Sequence of chain 1.D:
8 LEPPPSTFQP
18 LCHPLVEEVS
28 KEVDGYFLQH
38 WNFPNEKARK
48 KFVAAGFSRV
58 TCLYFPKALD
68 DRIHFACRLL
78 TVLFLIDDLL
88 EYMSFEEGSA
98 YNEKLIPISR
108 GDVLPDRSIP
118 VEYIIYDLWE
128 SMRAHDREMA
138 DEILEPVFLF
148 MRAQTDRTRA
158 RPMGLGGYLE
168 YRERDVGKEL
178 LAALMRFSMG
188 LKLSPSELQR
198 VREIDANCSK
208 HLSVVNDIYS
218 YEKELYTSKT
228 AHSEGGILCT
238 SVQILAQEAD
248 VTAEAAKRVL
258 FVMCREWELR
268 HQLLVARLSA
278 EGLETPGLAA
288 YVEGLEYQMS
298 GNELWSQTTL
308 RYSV

Binding-site contacts:
Ligand atom CAC contacts residue GLY174 of chain 1.D at 3.7 Å.
Ligand atom CAI contacts residue PHE81 of chain 1.D at 3.6 Å (hydrophobic).
Ligand atom CAF contacts residue LEU80 of chain 1.D at 4.2 Å (hydrophobic).
Ligand atom CAH contacts residue LEU77 of chain 1.D at 4.3 Å (hydrophobic).
Ligand atom CAL contacts residue POP1 of chain 1.V at 3.9 Å.
Ligand atom CAA contacts residue ASN213 of chain 1.D at 3.8 Å.
Ligand atom CAA contacts residue TYR61 of chain 1.D at 3.7 Å (hydrophobic).
Ligand atom CAA contacts residue ASN299 of chain 1.D at 3.9 Å.
Ligand atom CAG contacts residue POP1 of chain 1.V at 3.5 Å.
Ligand atom CAE contacts residue LEU77 of chain 1.D at 3.6 Å (hydrophobic).
Ligand atom CAC contacts residue VAL173 of chain 1.D at 3.2 Å (hydrophobic).
Ligand atom CAB contacts residue TYR61 of chain 1.D at 3.1 Å (hydrophobic).
Ligand atom CAC contacts residue PHE147 of chain 1.D at 3.6 Å (hydrophobic).
Ligand atom CAF contacts residue LEU77 of chain 1.D at 3.8 Å (hydrophobic).
Ligand atom CAM contacts residue VAL173 of chain 1.D at 4.3 Å (hydrophobic).
Ligand atom CAJ contacts residue VAL173 of chain 1.D at 3.6 Å (hydrophobic).
Ligand atom CAD contacts residue ASP84 of chain 1.D at 3.7 Å.
Ligand atom CAG contacts residue PHE81 of chain 1.D at 3.9 Å (hydrophobic).
Ligand atom CAD contacts residue PHE81 of chain 1.D at 4.4 Å (hydrophobic).
Ligand atom CAM contacts residue PHE147 of chain 1.D at 3.6 Å (hydrophobic).
Ligand atom CAE contacts residue PHE81 of chain 1.D at 4.0 Å (hydrophobic).
Ligand atom CAC contacts residue LEU177 of chain 1.D at 3.6 Å (hydrophobic).
Ligand atom CAO contacts residue PHE81 of chain 1.D at 4.2 Å (hydrophobic).
Ligand atom NAN contacts residue PHE147 of chain 1.D at 4.2 Å.
Ligand atom CAE contacts residue LEU80 of chain 1.D at 3.7 Å (hydrophobic).
Ligand atom CAK contacts residue TYR61 of chain 1.D at 3.8 Å (hydrophobic).
Ligand atom CAG contacts residue ASN213 of chain 1.D at 4.4 Å.
Ligand atom CAL contacts residue VAL173 of chain 1.D at 4.0 Å (hydrophobic).
Ligand atom NAN contacts residue VAL173 of chain 1.D at 4.1 Å.
Ligand atom CAK contacts residue VAL173 of chain 1.D at 4.0 Å (hydrophobic).
Ligand atom CAD contacts residue LEU80 of chain 1.D at 3.9 Å (hydrophobic).
Ligand atom CAD contacts residue PHE147 of chain 1.D at 4.0 Å (hydrophobic).
Ligand atom CAA contacts residue VAL173 of chain 1.D at 4.1 Å (hydrophobic).
Ligand atom CAI contacts residue POP1 of chain 1.V at 3.2 Å.
Ligand atom CAB contacts residue VAL173 of chain 1.D at 3.8 Å (hydrophobic).
Ligand atom CAH contacts residue PHE81 of chain 1.D at 3.5 Å (hydrophobic).
Ligand atom CAB contacts residue LEU178 of chain 1.D at 3.5 Å (hydrophobic).

A protein and the small-molecule ligand that binds it are described below.
Small molecule (SMILES): C=C(C)[C@H]1CC[C@@]2(C)CCC[C@@H](C)[NH+]2C1